Sequence of chain 3.C:
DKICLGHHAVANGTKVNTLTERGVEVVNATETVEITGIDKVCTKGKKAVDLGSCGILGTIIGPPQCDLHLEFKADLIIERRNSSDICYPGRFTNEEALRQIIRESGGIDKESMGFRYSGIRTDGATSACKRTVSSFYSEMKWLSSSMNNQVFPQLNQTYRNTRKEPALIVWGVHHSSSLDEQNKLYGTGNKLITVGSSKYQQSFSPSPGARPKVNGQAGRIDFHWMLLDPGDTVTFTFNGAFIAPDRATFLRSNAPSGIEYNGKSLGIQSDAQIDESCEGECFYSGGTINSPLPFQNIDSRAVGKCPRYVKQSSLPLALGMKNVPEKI

A small-molecule ligand and the protein it binds are described below.
Small molecule (SMILES): CC(=O)N[C@H]1[C@H](O[C@H]2[C@H](O)[C@@H](NC(C)=O)CO[C@@H]2CO)O[C@H](CO)[C@@H](O)[C@@H]1O

Binding-site contacts:
Ligand atom O5 contacts residue LEU323 of chain 3.C at 3.3 Å.
Ligand atom C5 contacts residue ALA33 of chain 3.C at 4.4 Å (hydrophobic).
Ligand atom C1 contacts residue LEU323 of chain 3.C at 4.2 Å (hydrophobic).
Ligand atom O7 contacts residue ASN32 of chain 3.C at 2.0 Å (h-bond).
Ligand atom O7 contacts residue LEU323 of chain 3.C at 4.3 Å.
Ligand atom C2 contacts residue LEU323 of chain 3.C at 4.4 Å (hydrophobic).
Ligand atom C1 contacts residue ASN32 of chain 3.C at 1.4 Å.
Ligand atom C6 contacts residue THR34 of chain 3.C at 4.1 Å.
Ligand atom C6 contacts residue ASN32 of chain 3.C at 4.4 Å.
Ligand atom C2 contacts residue ASN32 of chain 3.C at 2.5 Å.
Ligand atom O5 contacts residue ALA33 of chain 3.C at 4.1 Å.
Ligand atom N2 contacts residue ASN32 of chain 3.C at 2.9 Å (h-bond).
Ligand atom C4 contacts residue LEU323 of chain 3.C at 4.5 Å (hydrophobic).
Ligand atom C4 contacts residue ASN32 of chain 3.C at 4.2 Å.
Ligand atom C6 contacts residue LEU323 of chain 3.C at 4.1 Å (hydrophobic).
Ligand atom C6 contacts residue ALA33 of chain 3.C at 3.7 Å (hydrophobic).
Ligand atom C7 contacts residue ASN32 of chain 3.C at 2.7 Å.
Ligand atom C8 contacts residue ASN32 of chain 3.C at 4.1 Å.
Ligand atom C5 contacts residue LEU323 of chain 3.C at 4.1 Å (hydrophobic).
Ligand atom C3 contacts residue ASN32 of chain 3.C at 3.8 Å.
Ligand atom C5 contacts residue ASN32 of chain 3.C at 3.6 Å.
Ligand atom O5 contacts residue ASN32 of chain 3.C at 2.2 Å (h-bond).
Ligand atom O6 contacts residue THR34 of chain 3.C at 4.0 Å.
Ligand atom O6 contacts residue ALA33 of chain 3.C at 2.6 Å (h-bond).
Ligand atom O6 contacts residue ASN32 of chain 3.C at 3.8 Å.